Binding-site contacts:
Ligand atom O2P contacts residue ARG61 of chain 1.A at 3.0 Å (salt-bridge).
Ligand atom NH2 contacts residue GLU187 of chain 1.A at 2.9 Å (salt-bridge).
Ligand atom NH2 contacts residue VAL183 of chain 1.A at 3.8 Å.
Ligand atom NH2 contacts residue ARG134 of chain 1.A at 3.8 Å.
Ligand atom NH2 contacts residue ARG61 of chain 1.A at 3.6 Å.
Ligand atom O contacts residue VAL183 of chain 1.A at 3.6 Å.
Ligand atom C contacts residue ASN231 of chain 1.A at 3.6 Å.
Ligand atom P contacts residue ARG134 of chain 1.A at 3.8 Å.
Ligand atom CA contacts residue ASN180 of chain 1.A at 3.4 Å.
Ligand atom CD contacts residue LEU227 of chain 1.A at 3.6 Å (hydrophobic).
Ligand atom O2P contacts residue ARG134 of chain 1.A at 2.8 Å (salt-bridge).
Ligand atom CA contacts residue LEU179 of chain 1.A at 3.8 Å (hydrophobic).
Ligand atom NH2 contacts residue ARG65 of chain 1.A at 3.3 Å (salt-bridge).
Ligand atom NE contacts residue ARG65 of chain 1.A at 3.7 Å.
Ligand atom N contacts residue ASN231 of chain 1.A at 2.8 Å (h-bond).
Ligand atom O1P contacts residue ARG61 of chain 1.A at 2.9 Å (salt-bridge).
Ligand atom CZ contacts residue ARG65 of chain 1.A at 3.6 Å.
Ligand atom OE1 contacts residue LEU227 of chain 1.A at 3.5 Å.
Ligand atom O contacts residue LEU234 of chain 1.A at 3.6 Å.
Ligand atom O contacts residue ASN231 of chain 1.A at 3.0 Å (h-bond).
Ligand atom CD contacts residue ASP230 of chain 1.A at 3.7 Å.
Ligand atom O contacts residue LYS54 of chain 1.A at 3.8 Å.
Ligand atom P contacts residue ARG61 of chain 1.A at 3.8 Å.
Ligand atom CB contacts residue ASN180 of chain 1.A at 3.2 Å.
Ligand atom CA contacts residue LEU234 of chain 1.A at 3.8 Å (hydrophobic).
Ligand atom NE contacts residue GLU187 of chain 1.A at 2.9 Å (salt-bridge).
Ligand atom CD contacts residue GLU187 of chain 1.A at 3.5 Å.
Ligand atom CZ contacts residue GLU187 of chain 1.A at 3.5 Å.
Ligand atom O3P contacts residue ARG134 of chain 1.A at 2.8 Å (salt-bridge).
Ligand atom CA contacts residue ASN231 of chain 1.A at 3.4 Å.
Ligand atom O3P contacts residue TYR135 of chain 1.A at 2.6 Å (h-bond).
Ligand atom CG2 contacts residue ASN180 of chain 1.A at 3.5 Å.
Ligand atom OXT contacts residue LYS54 of chain 1.A at 3.8 Å.
Ligand atom CG2 contacts residue VAL183 of chain 1.A at 3.7 Å (hydrophobic).
Ligand atom NE2 contacts residue ASP230 of chain 1.A at 2.6 Å (salt-bridge).
Ligand atom NE2 contacts residue LEU227 of chain 1.A at 3.8 Å.
Ligand atom N contacts residue LEU234 of chain 1.A at 3.6 Å.
Ligand atom O contacts residue LEU179 of chain 1.A at 3.7 Å.
Ligand atom CB contacts residue ASN231 of chain 1.A at 3.6 Å.
Ligand atom OXT contacts residue ASN180 of chain 1.A at 3.5 Å (h-bond).

Sequence of chain 1.A:
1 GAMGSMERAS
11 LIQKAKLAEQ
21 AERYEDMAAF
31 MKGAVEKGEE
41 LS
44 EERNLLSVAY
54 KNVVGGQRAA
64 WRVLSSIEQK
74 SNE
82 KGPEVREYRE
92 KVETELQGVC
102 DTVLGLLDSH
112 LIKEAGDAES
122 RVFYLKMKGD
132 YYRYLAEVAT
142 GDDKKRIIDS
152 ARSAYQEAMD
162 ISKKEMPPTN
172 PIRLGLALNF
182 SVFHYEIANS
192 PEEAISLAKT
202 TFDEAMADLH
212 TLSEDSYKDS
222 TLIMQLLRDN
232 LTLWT

A protein and the small-molecule ligand that binds it are described below.
Small molecule (SMILES): C[C@H](N)C(=O)N[C@@H](CCCNC(N)=[NH2+])C(=O)N[C@@H](CCCNC(N)=[NH2+])C(=O)N[C@@H](CCC(N)=O)C(=O)N[C@H](C(=O)O)[C@@H](C)OP(=O)(O)O